Sequence of chain 1.B:
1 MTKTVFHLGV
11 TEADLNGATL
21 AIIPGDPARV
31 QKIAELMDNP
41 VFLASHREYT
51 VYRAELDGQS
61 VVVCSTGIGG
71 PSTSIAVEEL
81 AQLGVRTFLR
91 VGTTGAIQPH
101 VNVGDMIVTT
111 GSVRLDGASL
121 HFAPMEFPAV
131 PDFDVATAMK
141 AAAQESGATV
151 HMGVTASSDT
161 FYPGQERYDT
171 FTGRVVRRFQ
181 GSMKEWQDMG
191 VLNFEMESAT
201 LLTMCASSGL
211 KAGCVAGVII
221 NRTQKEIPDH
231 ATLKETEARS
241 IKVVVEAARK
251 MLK

Binding-site contacts:
Ligand atom O2 contacts residue GOL1 of chain 1.J at 3.9 Å.
Ligand atom C4 contacts residue ARG167 of chain 1.B at 3.9 Å.
Ligand atom C4 contacts residue GLY95 of chain 1.B at 3.5 Å.
Ligand atom O2 contacts residue MET196 of chain 1.B at 3.6 Å.
Ligand atom C6 contacts residue GOL1 of chain 1.J at 3.5 Å.
Ligand atom C5 contacts residue ILE219 of chain 1.B at 4.1 Å (hydrophobic).
Ligand atom C6 contacts residue ILE219 of chain 1.B at 4.0 Å (hydrophobic).
Ligand atom N1 contacts residue PHE161 of chain 1.B at 4.1 Å.
Ligand atom C6 contacts residue THR94 of chain 1.B at 3.7 Å.
Ligand atom C4 contacts residue THR94 of chain 1.B at 4.2 Å.
Ligand atom C5 contacts residue PHE161 of chain 1.B at 4.2 Å (hydrophobic).
Ligand atom C2 contacts residue GLN165 of chain 1.B at 3.7 Å.
Ligand atom N1 contacts residue THR93 of chain 1.B at 3.9 Å.
Ligand atom C4 contacts residue PHE161 of chain 1.B at 3.9 Å (hydrophobic).
Ligand atom N3 contacts residue ARG167 of chain 1.B at 4.1 Å.
Ligand atom C4 contacts residue PHE194 of chain 1.B at 4.3 Å (hydrophobic).
Ligand atom N1 contacts residue GOL1 of chain 1.J at 2.8 Å (h-bond).
Ligand atom N3 contacts residue GLN165 of chain 1.B at 2.8 Å (h-bond).
Ligand atom C6 contacts residue THR93 of chain 1.B at 3.7 Å.
Ligand atom O2 contacts residue PHE161 of chain 1.B at 3.9 Å.
Ligand atom O2 contacts residue PHE194 of chain 1.B at 4.0 Å.
Ligand atom N3 contacts residue PHE161 of chain 1.B at 3.6 Å.
Ligand atom C5 contacts residue THR94 of chain 1.B at 3.6 Å.
Ligand atom N4 contacts residue ARG167 of chain 1.B at 2.9 Å (salt-bridge).
Ligand atom N4 contacts residue GLY95 of chain 1.B at 3.5 Å.
Ligand atom C2 contacts residue GLU195 of chain 1.B at 4.1 Å.
Ligand atom N3 contacts residue PHE194 of chain 1.B at 3.9 Å.
Ligand atom C6 contacts residue GLY95 of chain 1.B at 3.8 Å.
Ligand atom N1 contacts residue THR94 of chain 1.B at 4.2 Å.
Ligand atom N4 contacts residue GLN165 of chain 1.B at 3.7 Å.
Ligand atom C5 contacts residue GLY95 of chain 1.B at 3.3 Å.
Ligand atom O2 contacts residue GLN165 of chain 1.B at 3.0 Å (h-bond).
Ligand atom C2 contacts residue GOL1 of chain 1.J at 3.8 Å.
Ligand atom O2 contacts residue GLU195 of chain 1.B at 3.4 Å.
Ligand atom N3 contacts residue GLY95 of chain 1.B at 4.1 Å.
Ligand atom C2 contacts residue PHE194 of chain 1.B at 3.8 Å (hydrophobic).
Ligand atom N1 contacts residue PHE194 of chain 1.B at 4.3 Å.
Ligand atom C4 contacts residue GLN165 of chain 1.B at 3.7 Å.
Ligand atom C2 contacts residue PHE161 of chain 1.B at 3.7 Å (hydrophobic).
Ligand atom C6 contacts residue PHE161 of chain 1.B at 4.3 Å (hydrophobic).

A protein and the small-molecule ligand that binds it are described below.
Small molecule (SMILES): Nc1ccnc(=O)[nH]1